Sequence of chain 1.A:
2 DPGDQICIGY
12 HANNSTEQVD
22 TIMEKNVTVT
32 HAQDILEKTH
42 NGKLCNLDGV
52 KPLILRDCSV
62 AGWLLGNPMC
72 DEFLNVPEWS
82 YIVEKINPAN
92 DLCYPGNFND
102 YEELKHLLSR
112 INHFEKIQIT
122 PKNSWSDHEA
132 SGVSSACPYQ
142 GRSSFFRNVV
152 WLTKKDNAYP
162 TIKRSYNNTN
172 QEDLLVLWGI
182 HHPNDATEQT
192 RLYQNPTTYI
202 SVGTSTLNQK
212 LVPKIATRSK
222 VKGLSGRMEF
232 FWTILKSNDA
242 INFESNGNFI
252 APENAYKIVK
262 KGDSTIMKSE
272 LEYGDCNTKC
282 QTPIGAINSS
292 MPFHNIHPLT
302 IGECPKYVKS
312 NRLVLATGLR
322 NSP

Sequence of chain 1.C:
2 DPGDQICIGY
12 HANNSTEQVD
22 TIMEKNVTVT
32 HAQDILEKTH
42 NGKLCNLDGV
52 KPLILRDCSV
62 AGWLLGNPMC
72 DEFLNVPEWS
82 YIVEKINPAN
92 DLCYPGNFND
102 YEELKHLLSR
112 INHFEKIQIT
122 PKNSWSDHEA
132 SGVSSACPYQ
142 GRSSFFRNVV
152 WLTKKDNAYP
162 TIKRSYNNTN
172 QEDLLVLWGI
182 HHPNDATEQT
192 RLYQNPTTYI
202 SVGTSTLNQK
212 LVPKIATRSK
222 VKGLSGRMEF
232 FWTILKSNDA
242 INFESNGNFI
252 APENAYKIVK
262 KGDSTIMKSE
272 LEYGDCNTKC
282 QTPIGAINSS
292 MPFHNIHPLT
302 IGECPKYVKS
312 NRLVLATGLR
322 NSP

Binding-site contacts:
Ligand atom N2 contacts residue ASN168 of chain 1.A at 2.8 Å (h-bond).
Ligand atom C6 contacts residue ASN239 of chain 1.A at 3.9 Å.
Ligand atom C8 contacts residue ASN168 of chain 1.A at 4.4 Å.
Ligand atom C3 contacts residue ASN168 of chain 1.A at 3.7 Å.
Ligand atom C8 contacts residue SER220 of chain 1.C at 3.6 Å.
Ligand atom C8 contacts residue ASN239 of chain 1.A at 4.0 Å.
Ligand atom C6 contacts residue ASN239 of chain 1.A at 4.3 Å.
Ligand atom C4 contacts residue ASN168 of chain 1.A at 4.2 Å.
Ligand atom C2 contacts residue ASN168 of chain 1.A at 2.3 Å.
Ligand atom C7 contacts residue ALA241 of chain 1.A at 4.0 Å (hydrophobic).
Ligand atom O5 contacts residue ASN239 of chain 1.A at 3.8 Å.
Ligand atom O7 contacts residue ASN239 of chain 1.A at 3.6 Å (h-bond).
Ligand atom O7 contacts residue ALA241 of chain 1.A at 4.1 Å.
Ligand atom C5 contacts residue ASN168 of chain 1.A at 3.6 Å.
Ligand atom C2 contacts residue ASN239 of chain 1.A at 3.9 Å.
Ligand atom C7 contacts residue ASN239 of chain 1.A at 4.1 Å.
Ligand atom C8 contacts residue ASP240 of chain 1.A at 4.2 Å.
Ligand atom C1 contacts residue ASN168 of chain 1.A at 1.4 Å.
Ligand atom N2 contacts residue ASN239 of chain 1.A at 3.2 Å (h-bond).
Ligand atom O4 contacts residue ASN239 of chain 1.A at 3.7 Å.
Ligand atom C3 contacts residue ASN239 of chain 1.A at 4.0 Å.
Ligand atom O7 contacts residue ASN168 of chain 1.A at 3.4 Å (h-bond).
Ligand atom C1 contacts residue ASN239 of chain 1.A at 3.8 Å.
Ligand atom O3 contacts residue LYS221 of chain 1.C at 4.0 Å.
Ligand atom C4 contacts residue ASN239 of chain 1.A at 4.1 Å.
Ligand atom C5 contacts residue ASN239 of chain 1.A at 3.5 Å.
Ligand atom O5 contacts residue ASN239 of chain 1.A at 4.2 Å.
Ligand atom O5 contacts residue ASN168 of chain 1.A at 2.3 Å (h-bond).
Ligand atom C7 contacts residue ASN168 of chain 1.A at 3.3 Å.
Ligand atom C8 contacts residue ALA241 of chain 1.A at 3.8 Å (hydrophobic).

The protein below binds the small molecule below.
Small molecule (SMILES): CC(=O)N[C@H]1[C@H](O[C@H]2[C@H](O[C@H]3O[C@@H](C)[C@@H](O)[C@@H](O)[C@@H]3O)[C@@H](NC(C)=O)CO[C@@H]2CO)O[C@H](CO)[C@@H](O)[C@@H]1O